Binding-site contacts:
Ligand atom CAH contacts residue MET85 of chain 1.B at 4.1 Å (hydrophobic).
Ligand atom CAN contacts residue ARG41 of chain 1.B at 3.4 Å.
Ligand atom CAP contacts residue ARG41 of chain 1.B at 3.7 Å.
Ligand atom CAP contacts residue LEU62 of chain 1.B at 4.0 Å (hydrophobic).
Ligand atom CAI contacts residue MET97 of chain 1.B at 3.8 Å (hydrophobic).
Ligand atom CAB contacts residue PHE19 of chain 1.A at 3.8 Å (hydrophobic).
Ligand atom CAO contacts residue LEU62 of chain 1.B at 3.6 Å (hydrophobic).
Ligand atom CAG contacts residue MET85 of chain 1.B at 4.1 Å (hydrophobic).
Ligand atom CAE contacts residue LEU142 of chain 1.B at 3.2 Å (hydrophobic).
Ligand atom CAB contacts residue VAL25 of chain 1.D at 3.8 Å (hydrophobic).
Ligand atom CAD contacts residue MET85 of chain 1.B at 3.5 Å (hydrophobic).
Ligand atom CAP contacts residue PHE19 of chain 1.A at 3.9 Å (hydrophobic).
Ligand atom CAK contacts residue LEU62 of chain 1.B at 4.0 Å (hydrophobic).
Ligand atom CAL contacts residue ARG41 of chain 1.B at 3.5 Å.
Ligand atom OAC contacts residue GLU42 of chain 1.B at 3.3 Å (salt-bridge).
Ligand atom CAJ contacts residue ARG41 of chain 1.B at 3.6 Å.
Ligand atom CAF contacts residue PHE44 of chain 1.B at 3.6 Å (hydrophobic).
Ligand atom CAE contacts residue PHE44 of chain 1.B at 3.7 Å (hydrophobic).
Ligand atom OAC contacts residue ARG41 of chain 1.B at 3.2 Å (salt-bridge).
Ligand atom CAE contacts residue MET85 of chain 1.B at 3.8 Å (hydrophobic).
Ligand atom CAL contacts residue LEU62 of chain 1.B at 4.1 Å (hydrophobic).
Ligand atom CAG contacts residue MET97 of chain 1.B at 3.8 Å (hydrophobic).
Ligand atom CAF contacts residue MET85 of chain 1.B at 3.1 Å (hydrophobic).
Ligand atom CAJ contacts residue MET97 of chain 1.B at 4.1 Å (hydrophobic).
Ligand atom CAM contacts residue LEU62 of chain 1.B at 3.5 Å (hydrophobic).
Ligand atom CAA contacts residue MET86 of chain 1.B at 4.1 Å (hydrophobic).
Ligand atom CAH contacts residue MET97 of chain 1.B at 3.5 Å (hydrophobic).
Ligand atom CAF contacts residue LEU142 of chain 1.B at 3.6 Å (hydrophobic).
Ligand atom CAA contacts residue LEU142 of chain 1.B at 3.8 Å (hydrophobic).
Ligand atom CAM contacts residue ARG41 of chain 1.B at 4.0 Å.
Ligand atom CAG contacts residue LEU142 of chain 1.B at 3.3 Å (hydrophobic).
Ligand atom CAO contacts residue ARG41 of chain 1.B at 4.0 Å.
Ligand atom CAG contacts residue PHE44 of chain 1.B at 3.6 Å (hydrophobic).
Ligand atom CAD contacts residue LEU87 of chain 1.B at 4.0 Å (hydrophobic).
Ligand atom CAH contacts residue PHE44 of chain 1.B at 3.6 Å (hydrophobic).
Ligand atom OAC contacts residue PHE19 of chain 1.A at 3.5 Å.
Ligand atom CAD contacts residue PHE44 of chain 1.B at 4.0 Å (hydrophobic).
Ligand atom CAA contacts residue LEU87 of chain 1.B at 3.5 Å (hydrophobic).
Ligand atom CAF contacts residue MET97 of chain 1.B at 3.9 Å (hydrophobic).
Ligand atom CAB contacts residue LEU62 of chain 1.B at 3.6 Å (hydrophobic).

Sequence of chain 1.B:
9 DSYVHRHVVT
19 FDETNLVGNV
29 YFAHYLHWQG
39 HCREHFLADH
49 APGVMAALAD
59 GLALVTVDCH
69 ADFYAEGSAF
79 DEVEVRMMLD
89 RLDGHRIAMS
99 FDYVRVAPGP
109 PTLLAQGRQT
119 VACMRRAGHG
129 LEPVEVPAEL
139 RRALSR

Sequence of chain 1.D:
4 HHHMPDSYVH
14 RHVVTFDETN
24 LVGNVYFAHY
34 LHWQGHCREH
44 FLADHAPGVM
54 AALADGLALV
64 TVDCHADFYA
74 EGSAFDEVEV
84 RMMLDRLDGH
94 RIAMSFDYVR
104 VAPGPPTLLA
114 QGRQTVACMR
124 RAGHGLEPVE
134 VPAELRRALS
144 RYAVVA

This protein binds this small molecule.
Small molecule (SMILES): C/C=C/C=C/C=C/C=C/C=C/C=C/C(C)=O

Sequence of chain 1.A:
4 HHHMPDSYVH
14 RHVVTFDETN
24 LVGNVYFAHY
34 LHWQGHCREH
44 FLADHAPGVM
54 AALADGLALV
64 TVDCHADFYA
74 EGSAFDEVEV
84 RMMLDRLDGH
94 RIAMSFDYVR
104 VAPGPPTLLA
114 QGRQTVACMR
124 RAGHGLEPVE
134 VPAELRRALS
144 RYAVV